Binding-site contacts:
Ligand atom C06 contacts residue ILE238 of chain 1.A at 3.7 Å (hydrophobic).
Ligand atom C19 contacts residue GLU237 of chain 1.A at 3.4 Å.
Ligand atom N32 contacts residue MET290 of chain 1.A at 3.0 Å (h-bond).
Ligand atom C16 contacts residue MET290 of chain 1.A at 3.6 Å (hydrophobic).
Ligand atom F38 contacts residue GLN292 of chain 1.A at 3.6 Å.
Ligand atom N32 contacts residue GLU293 of chain 1.A at 3.5 Å (salt-bridge).
Ligand atom N03 contacts residue GLY339 of chain 1.A at 3.2 Å (h-bond).
Ligand atom N15 contacts residue GLY339 of chain 1.A at 2.9 Å (h-bond).
Ligand atom C19 contacts residue ASN289 of chain 1.A at 3.4 Å.
Ligand atom N18 contacts residue ASN289 of chain 1.A at 2.8 Å (h-bond).
Ligand atom C13 contacts residue GLY339 of chain 1.A at 3.5 Å.
Ligand atom N18 contacts residue GLU237 of chain 1.A at 3.3 Å.
Ligand atom C05 contacts residue GLY339 of chain 1.A at 3.6 Å.
Ligand atom F38 contacts residue GLU293 of chain 1.A at 3.3 Å.
Ligand atom F25 contacts residue SER140 of chain 1.A at 3.5 Å.
Ligand atom C04 contacts residue GLY339 of chain 1.A at 3.4 Å.
Ligand atom C17 contacts residue TRP291 of chain 1.A at 3.7 Å (hydrophobic).
Ligand atom O34 contacts residue TRP291 of chain 1.A at 3.3 Å (h-bond).
Ligand atom O28 contacts residue ASN289 of chain 1.A at 3.3 Å (h-bond).
Ligand atom C02 contacts residue GLY339 of chain 1.A at 3.4 Å.
Ligand atom CL23 contacts residue PHE249 of chain 1.A at 3.7 Å.
Ligand atom C24 contacts residue SER242 of chain 1.A at 3.4 Å.
Ligand atom O27 contacts residue MET341 of chain 1.A at 3.4 Å.
Ligand atom CL23 contacts residue PHE243 of chain 1.A at 3.6 Å.
Ligand atom O27 contacts residue TRP291 of chain 1.A at 3.6 Å.
Ligand atom C35 contacts residue TRP291 of chain 1.A at 3.5 Å (hydrophobic).
Ligand atom C20 contacts residue ASN289 of chain 1.A at 3.0 Å.
Ligand atom F25 contacts residue SER242 of chain 1.A at 3.2 Å.
Ligand atom C11 contacts residue GLY338 of chain 1.A at 3.5 Å.
Ligand atom F25 contacts residue VAL139 of chain 1.A at 3.6 Å.
Ligand atom C21 contacts residue ILE288 of chain 1.A at 3.6 Å (hydrophobic).
Ligand atom N32 contacts residue GLY295 of chain 1.A at 3.1 Å (h-bond).
Ligand atom N30 contacts residue GLU293 of chain 1.A at 3.4 Å (salt-bridge).
Ligand atom C26 contacts residue SER242 of chain 1.A at 3.6 Å.
Ligand atom O27 contacts residue GLY339 of chain 1.A at 3.4 Å (h-bond).
Ligand atom N30 contacts residue MET290 of chain 1.A at 2.8 Å (h-bond).
Ligand atom C20 contacts residue ILE288 of chain 1.A at 3.5 Å (hydrophobic).
Ligand atom C31 contacts residue MET290 of chain 1.A at 3.3 Å (hydrophobic).
Ligand atom C14 contacts residue GLY339 of chain 1.A at 3.6 Å.
Ligand atom O28 contacts residue MET290 of chain 1.A at 3.1 Å (h-bond).

Sequence of chain 1.A:
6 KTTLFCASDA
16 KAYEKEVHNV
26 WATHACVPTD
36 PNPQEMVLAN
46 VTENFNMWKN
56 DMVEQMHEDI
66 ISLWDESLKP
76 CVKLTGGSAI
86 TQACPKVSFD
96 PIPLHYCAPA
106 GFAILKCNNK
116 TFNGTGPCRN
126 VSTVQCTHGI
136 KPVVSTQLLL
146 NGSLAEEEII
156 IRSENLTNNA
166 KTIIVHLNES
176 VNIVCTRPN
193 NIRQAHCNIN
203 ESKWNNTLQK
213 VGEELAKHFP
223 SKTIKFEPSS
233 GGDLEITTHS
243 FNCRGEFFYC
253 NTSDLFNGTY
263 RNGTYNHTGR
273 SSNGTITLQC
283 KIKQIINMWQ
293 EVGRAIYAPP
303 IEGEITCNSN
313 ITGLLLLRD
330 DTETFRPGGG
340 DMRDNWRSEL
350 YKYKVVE

A small-molecule ligand and the protein it binds are described below.
Small molecule (SMILES): [H]/N=C(/N)NC[C@@H]1[C@@H](NC(=O)C(=O)Nc2ccc(Cl)c(F)c2)c2ccc(CNC)cc2N1C(=O)OCC(F)(F)F